Sequence of chain 1.A:
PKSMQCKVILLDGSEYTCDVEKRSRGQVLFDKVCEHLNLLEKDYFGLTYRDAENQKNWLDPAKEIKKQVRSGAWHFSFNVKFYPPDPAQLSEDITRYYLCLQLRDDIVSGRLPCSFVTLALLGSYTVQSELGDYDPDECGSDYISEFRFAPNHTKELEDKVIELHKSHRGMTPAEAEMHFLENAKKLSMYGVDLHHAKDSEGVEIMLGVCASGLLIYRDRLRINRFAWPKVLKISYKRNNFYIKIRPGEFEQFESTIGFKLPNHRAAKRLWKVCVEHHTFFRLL

A small-molecule ligand and the protein it binds are described below.
Small molecule (SMILES): COCC(=O)Nc1ccc(O)cc1

Binding-site contacts:
Ligand atom C5 contacts residue LYS235 of chain 1.A at 4.3 Å.
Ligand atom O3 contacts residue VAL233 of chain 1.A at 2.5 Å (h-bond).
Ligand atom C5 contacts residue ILE236 of chain 1.A at 4.3 Å (hydrophobic).
Ligand atom C4 contacts residue HIS280 of chain 1.A at 4.2 Å.
Ligand atom C8 contacts residue TRP230 of chain 1.A at 3.9 Å (hydrophobic).
Ligand atom C6 contacts residue LYS235 of chain 1.A at 4.3 Å.
Ligand atom O1 contacts residue VAL277 of chain 1.A at 4.0 Å.
Ligand atom C5 contacts residue LEU234 of chain 1.A at 3.5 Å (hydrophobic).
Ligand atom C1 contacts residue TRP273 of chain 1.A at 4.3 Å (hydrophobic).
Ligand atom C8 contacts residue ILE236 of chain 1.A at 4.5 Å (hydrophobic).
Ligand atom C4 contacts residue ILE236 of chain 1.A at 3.9 Å (hydrophobic).
Ligand atom C3 contacts residue VAL277 of chain 1.A at 4.5 Å (hydrophobic).
Ligand atom O2 contacts residue LYS235 of chain 1.A at 3.8 Å.
Ligand atom O3 contacts residue LEU234 of chain 1.A at 4.5 Å.
Ligand atom O2 contacts residue ILE236 of chain 1.A at 2.9 Å (h-bond).
Ligand atom C7 contacts residue VAL233 of chain 1.A at 3.4 Å (hydrophobic).
Ligand atom N1 contacts residue ILE236 of chain 1.A at 3.4 Å.
Ligand atom C6 contacts residue HIS280 of chain 1.A at 3.9 Å.
Ligand atom C3 contacts residue ILE236 of chain 1.A at 3.1 Å (hydrophobic).
Ligand atom C9 contacts residue VAL277 of chain 1.A at 4.3 Å (hydrophobic).
Ligand atom C8 contacts residue VAL233 of chain 1.A at 4.4 Å (hydrophobic).
Ligand atom C8 contacts residue HIS280 of chain 1.A at 3.3 Å.
Ligand atom C2 contacts residue VAL277 of chain 1.A at 4.2 Å (hydrophobic).
Ligand atom N1 contacts residue VAL277 of chain 1.A at 4.1 Å.
Ligand atom C6 contacts residue VAL233 of chain 1.A at 3.5 Å (hydrophobic).
Ligand atom C6 contacts residue LEU234 of chain 1.A at 3.2 Å (hydrophobic).
Ligand atom C9 contacts residue HIS280 of chain 1.A at 3.8 Å.
Ligand atom C7 contacts residue HIS280 of chain 1.A at 3.5 Å.
Ligand atom C7 contacts residue LEU234 of chain 1.A at 4.3 Å (hydrophobic).
Ligand atom O3 contacts residue HIS280 of chain 1.A at 3.2 Å.
Ligand atom C5 contacts residue HIS280 of chain 1.A at 4.2 Å.
Ligand atom C2 contacts residue TRP273 of chain 1.A at 4.5 Å (hydrophobic).
Ligand atom C7 contacts residue TRP230 of chain 1.A at 4.3 Å (hydrophobic).
Ligand atom O3 contacts residue TRP230 of chain 1.A at 3.4 Å (h-bond).
Ligand atom C9 contacts residue ILE236 of chain 1.A at 3.8 Å (hydrophobic).
Ligand atom C1 contacts residue VAL277 of chain 1.A at 4.0 Å (hydrophobic).
Ligand atom C2 contacts residue ILE236 of chain 1.A at 3.6 Å (hydrophobic).